Sequence of chain 1.B:
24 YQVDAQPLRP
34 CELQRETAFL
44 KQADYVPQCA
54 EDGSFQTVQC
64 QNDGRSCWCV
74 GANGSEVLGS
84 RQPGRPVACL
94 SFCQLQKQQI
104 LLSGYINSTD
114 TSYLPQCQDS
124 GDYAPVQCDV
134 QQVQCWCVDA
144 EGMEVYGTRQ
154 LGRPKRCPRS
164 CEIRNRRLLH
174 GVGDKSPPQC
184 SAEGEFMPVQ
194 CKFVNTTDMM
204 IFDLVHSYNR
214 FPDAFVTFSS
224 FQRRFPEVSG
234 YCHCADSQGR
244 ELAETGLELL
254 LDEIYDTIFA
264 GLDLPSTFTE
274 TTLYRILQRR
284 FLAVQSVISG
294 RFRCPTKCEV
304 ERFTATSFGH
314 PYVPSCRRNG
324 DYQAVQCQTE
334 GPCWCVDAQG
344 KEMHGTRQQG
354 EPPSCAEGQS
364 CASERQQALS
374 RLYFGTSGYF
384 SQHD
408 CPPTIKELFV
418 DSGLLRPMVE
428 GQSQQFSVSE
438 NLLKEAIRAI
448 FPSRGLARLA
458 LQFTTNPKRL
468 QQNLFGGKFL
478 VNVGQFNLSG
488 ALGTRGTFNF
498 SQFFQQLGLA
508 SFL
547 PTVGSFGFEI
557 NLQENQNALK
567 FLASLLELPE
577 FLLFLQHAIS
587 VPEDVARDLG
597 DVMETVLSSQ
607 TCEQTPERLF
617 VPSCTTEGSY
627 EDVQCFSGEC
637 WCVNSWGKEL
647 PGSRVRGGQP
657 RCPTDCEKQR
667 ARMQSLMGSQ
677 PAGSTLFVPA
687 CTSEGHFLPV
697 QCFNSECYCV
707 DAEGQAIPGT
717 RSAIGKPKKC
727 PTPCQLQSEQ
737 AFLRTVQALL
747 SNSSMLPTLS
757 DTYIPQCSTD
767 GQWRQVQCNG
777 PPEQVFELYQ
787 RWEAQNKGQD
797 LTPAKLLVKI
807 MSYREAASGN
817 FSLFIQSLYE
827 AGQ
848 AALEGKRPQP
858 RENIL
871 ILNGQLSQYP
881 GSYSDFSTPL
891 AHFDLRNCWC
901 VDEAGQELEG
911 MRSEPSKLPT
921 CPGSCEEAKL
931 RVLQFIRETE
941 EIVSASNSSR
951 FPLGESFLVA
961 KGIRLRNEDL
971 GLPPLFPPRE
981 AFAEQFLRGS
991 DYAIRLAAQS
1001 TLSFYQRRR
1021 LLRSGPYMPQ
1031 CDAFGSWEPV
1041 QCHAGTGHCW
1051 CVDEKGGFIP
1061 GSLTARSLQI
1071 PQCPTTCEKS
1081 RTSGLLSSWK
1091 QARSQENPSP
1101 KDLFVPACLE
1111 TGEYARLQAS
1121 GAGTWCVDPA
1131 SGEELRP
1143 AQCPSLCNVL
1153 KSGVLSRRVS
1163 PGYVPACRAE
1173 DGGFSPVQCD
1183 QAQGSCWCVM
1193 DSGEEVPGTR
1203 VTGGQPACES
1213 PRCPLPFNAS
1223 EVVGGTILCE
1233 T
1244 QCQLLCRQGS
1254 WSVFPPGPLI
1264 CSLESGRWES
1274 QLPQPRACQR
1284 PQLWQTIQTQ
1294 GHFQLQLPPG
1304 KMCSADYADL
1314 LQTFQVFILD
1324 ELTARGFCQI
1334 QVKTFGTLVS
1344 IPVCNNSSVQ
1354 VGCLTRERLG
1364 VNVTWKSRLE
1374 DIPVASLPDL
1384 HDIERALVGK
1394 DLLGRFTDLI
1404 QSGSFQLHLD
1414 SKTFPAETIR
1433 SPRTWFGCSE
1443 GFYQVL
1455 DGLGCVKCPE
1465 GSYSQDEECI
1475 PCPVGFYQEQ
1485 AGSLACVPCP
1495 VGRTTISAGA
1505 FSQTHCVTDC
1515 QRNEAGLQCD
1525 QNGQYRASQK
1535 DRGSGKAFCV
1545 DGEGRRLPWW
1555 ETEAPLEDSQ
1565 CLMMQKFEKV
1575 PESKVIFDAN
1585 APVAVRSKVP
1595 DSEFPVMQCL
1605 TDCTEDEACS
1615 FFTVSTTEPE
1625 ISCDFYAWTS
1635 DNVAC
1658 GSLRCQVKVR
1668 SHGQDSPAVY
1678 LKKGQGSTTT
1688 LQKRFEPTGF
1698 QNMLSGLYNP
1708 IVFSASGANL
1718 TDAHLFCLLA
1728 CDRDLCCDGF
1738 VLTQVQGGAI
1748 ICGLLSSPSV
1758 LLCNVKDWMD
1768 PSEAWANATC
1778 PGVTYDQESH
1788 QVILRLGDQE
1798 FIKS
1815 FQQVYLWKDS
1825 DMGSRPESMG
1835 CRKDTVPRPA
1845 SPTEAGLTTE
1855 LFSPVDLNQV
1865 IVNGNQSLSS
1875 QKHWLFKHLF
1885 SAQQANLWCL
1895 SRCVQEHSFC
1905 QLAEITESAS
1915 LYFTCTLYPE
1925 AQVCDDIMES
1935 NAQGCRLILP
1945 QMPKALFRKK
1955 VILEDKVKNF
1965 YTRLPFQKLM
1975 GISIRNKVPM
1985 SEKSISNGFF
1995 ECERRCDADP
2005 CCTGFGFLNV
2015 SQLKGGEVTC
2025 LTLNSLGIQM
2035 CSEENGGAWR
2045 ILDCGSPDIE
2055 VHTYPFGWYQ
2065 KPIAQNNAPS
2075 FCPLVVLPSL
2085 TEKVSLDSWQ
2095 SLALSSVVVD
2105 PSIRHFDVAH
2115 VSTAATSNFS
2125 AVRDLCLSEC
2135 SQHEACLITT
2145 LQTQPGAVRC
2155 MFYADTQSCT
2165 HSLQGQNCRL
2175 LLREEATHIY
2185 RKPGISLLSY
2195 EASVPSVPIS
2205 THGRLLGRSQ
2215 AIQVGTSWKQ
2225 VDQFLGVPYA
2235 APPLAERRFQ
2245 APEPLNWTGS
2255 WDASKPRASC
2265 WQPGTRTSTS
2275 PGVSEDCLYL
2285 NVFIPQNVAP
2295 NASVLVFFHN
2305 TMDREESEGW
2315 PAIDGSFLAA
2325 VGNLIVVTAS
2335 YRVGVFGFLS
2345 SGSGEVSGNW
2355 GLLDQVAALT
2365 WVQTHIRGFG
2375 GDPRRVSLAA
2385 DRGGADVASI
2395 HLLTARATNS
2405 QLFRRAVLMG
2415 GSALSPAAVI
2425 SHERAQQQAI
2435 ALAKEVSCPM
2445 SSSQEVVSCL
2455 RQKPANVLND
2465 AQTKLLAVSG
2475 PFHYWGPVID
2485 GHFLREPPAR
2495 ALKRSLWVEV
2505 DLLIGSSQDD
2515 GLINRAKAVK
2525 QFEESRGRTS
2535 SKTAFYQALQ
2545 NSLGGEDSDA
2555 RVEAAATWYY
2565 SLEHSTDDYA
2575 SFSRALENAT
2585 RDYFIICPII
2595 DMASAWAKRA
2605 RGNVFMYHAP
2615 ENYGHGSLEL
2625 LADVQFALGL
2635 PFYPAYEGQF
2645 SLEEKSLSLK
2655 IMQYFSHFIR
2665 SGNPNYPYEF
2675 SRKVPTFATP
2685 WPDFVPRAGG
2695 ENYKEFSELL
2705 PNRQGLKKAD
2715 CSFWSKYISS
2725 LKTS

A small-molecule ligand and the protein it binds are described below.
Small molecule (SMILES): CC(=O)N[C@@H]1[C@@H](O)[C@H](O)[C@@H](CO)O[C@H]1O

Binding-site contacts:
Ligand atom C2 contacts residue ASN484 of chain 1.B at 2.5 Å.
Ligand atom N2 contacts residue ASN484 of chain 1.B at 3.0 Å (h-bond).
Ligand atom C1 contacts residue ASN479 of chain 1.B at 3.5 Å.
Ligand atom C7 contacts residue ASN484 of chain 1.B at 3.9 Å.
Ligand atom O5 contacts residue ASN479 of chain 1.B at 4.4 Å.
Ligand atom C3 contacts residue ASN484 of chain 1.B at 3.8 Å.
Ligand atom C8 contacts residue ASN484 of chain 1.B at 3.9 Å.
Ligand atom O7 contacts residue ASN484 of chain 1.B at 4.3 Å.
Ligand atom C2 contacts residue ASN479 of chain 1.B at 4.2 Å.
Ligand atom C8 contacts residue GLU256 of chain 1.B at 3.5 Å.
Ligand atom C1 contacts residue ASN484 of chain 1.B at 1.4 Å.
Ligand atom C3 contacts residue ASN479 of chain 1.B at 4.4 Å.
Ligand atom C4 contacts residue ASN484 of chain 1.B at 4.2 Å.
Ligand atom C7 contacts residue GLU256 of chain 1.B at 4.4 Å.
Ligand atom O5 contacts residue ASN484 of chain 1.B at 2.3 Å (h-bond).
Ligand atom C5 contacts residue ASN484 of chain 1.B at 3.6 Å.
Ligand atom N2 contacts residue ASN479 of chain 1.B at 4.0 Å.